Sequence of chain 1.A:
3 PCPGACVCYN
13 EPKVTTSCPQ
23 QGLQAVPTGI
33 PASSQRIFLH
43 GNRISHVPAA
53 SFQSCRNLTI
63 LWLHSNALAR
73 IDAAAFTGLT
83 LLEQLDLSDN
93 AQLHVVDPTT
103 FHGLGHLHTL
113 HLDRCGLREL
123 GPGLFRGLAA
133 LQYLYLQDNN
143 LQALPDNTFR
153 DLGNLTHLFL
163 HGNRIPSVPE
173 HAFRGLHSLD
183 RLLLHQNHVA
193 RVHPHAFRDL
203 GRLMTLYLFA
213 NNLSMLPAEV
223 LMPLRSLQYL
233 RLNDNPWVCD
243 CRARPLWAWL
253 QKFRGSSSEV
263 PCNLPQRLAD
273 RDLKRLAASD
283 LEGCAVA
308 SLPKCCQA

Binding-site contacts:
Ligand atom N2 contacts residue ASN156 of chain 1.A at 2.9 Å (h-bond).
Ligand atom C7 contacts residue ALA131 of chain 1.A at 4.0 Å (hydrophobic).
Ligand atom C7 contacts residue ALA132 of chain 1.A at 3.8 Å (hydrophobic).
Ligand atom N2 contacts residue ALA132 of chain 1.A at 4.4 Å.
Ligand atom C7 contacts residue ASN156 of chain 1.A at 3.9 Å.
Ligand atom C3 contacts residue ASN156 of chain 1.A at 3.8 Å.
Ligand atom O5 contacts residue ASN156 of chain 1.A at 2.4 Å (h-bond).
Ligand atom O7 contacts residue ALA132 of chain 1.A at 3.5 Å.
Ligand atom C1 contacts residue ASN156 of chain 1.A at 1.4 Å.
Ligand atom C8 contacts residue ALA132 of chain 1.A at 3.7 Å (hydrophobic).
Ligand atom C5 contacts residue ASN156 of chain 1.A at 3.6 Å.
Ligand atom C8 contacts residue GLY107 of chain 1.A at 4.4 Å.
Ligand atom C2 contacts residue ASN156 of chain 1.A at 2.5 Å.
Ligand atom O7 contacts residue ASN156 of chain 1.A at 4.3 Å.
Ligand atom C8 contacts residue ALA131 of chain 1.A at 3.7 Å (hydrophobic).
Ligand atom C4 contacts residue ASN156 of chain 1.A at 4.2 Å.
Ligand atom N2 contacts residue ALA131 of chain 1.A at 3.9 Å.

The protein below binds the small molecule below.
Small molecule (SMILES): CC(=O)N[C@@H]1[C@@H](O)[C@H](O)[C@@H](CO)O[C@H]1O